Sequence of chain 1.D:
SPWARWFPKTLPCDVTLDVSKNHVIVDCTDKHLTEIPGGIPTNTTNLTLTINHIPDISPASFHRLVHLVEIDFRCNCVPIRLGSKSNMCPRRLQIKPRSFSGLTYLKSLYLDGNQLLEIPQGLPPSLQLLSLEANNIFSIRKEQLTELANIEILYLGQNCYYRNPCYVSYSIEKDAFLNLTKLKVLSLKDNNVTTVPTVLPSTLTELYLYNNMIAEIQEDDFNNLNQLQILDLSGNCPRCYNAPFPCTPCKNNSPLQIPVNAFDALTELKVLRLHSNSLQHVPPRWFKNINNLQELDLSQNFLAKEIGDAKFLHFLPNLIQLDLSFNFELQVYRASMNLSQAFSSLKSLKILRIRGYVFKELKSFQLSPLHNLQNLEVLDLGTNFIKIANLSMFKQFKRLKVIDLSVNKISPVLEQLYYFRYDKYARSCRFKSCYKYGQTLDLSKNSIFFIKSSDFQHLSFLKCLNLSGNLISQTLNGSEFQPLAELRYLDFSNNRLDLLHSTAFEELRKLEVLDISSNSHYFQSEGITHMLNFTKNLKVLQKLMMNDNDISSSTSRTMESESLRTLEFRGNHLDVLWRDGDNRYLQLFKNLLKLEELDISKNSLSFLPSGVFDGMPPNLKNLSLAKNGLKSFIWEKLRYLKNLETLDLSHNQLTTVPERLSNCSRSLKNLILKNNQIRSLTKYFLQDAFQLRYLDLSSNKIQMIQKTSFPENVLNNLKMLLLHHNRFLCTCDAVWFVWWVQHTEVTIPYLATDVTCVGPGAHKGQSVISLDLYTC

This small molecule binds to this protein.
Small molecule (SMILES): CC(=O)N[C@@H]1[C@@H](O)[C@H](O)[C@@H](CO)O[C@H]1O

Binding-site contacts:
Ligand atom N2 contacts residue ARG335 of chain 1.D at 4.3 Å.
Ligand atom N2 contacts residue ASN339 of chain 1.D at 3.0 Å (h-bond).
Ligand atom C8 contacts residue ARG335 of chain 1.D at 3.2 Å.
Ligand atom O7 contacts residue ARG335 of chain 1.D at 3.7 Å.
Ligand atom C7 contacts residue ASN339 of chain 1.D at 3.6 Å.
Ligand atom O7 contacts residue ASN339 of chain 1.D at 3.8 Å.
Ligand atom C5 contacts residue ASN339 of chain 1.D at 3.7 Å.
Ligand atom C4 contacts residue ASN339 of chain 1.D at 4.3 Å.
Ligand atom C7 contacts residue LYS306 of chain 1.D at 4.4 Å.
Ligand atom O5 contacts residue ASN339 of chain 1.D at 2.4 Å (h-bond).
Ligand atom C1 contacts residue ASN339 of chain 1.D at 1.4 Å.
Ligand atom C3 contacts residue ASN339 of chain 1.D at 3.9 Å.
Ligand atom O7 contacts residue LYS306 of chain 1.D at 3.4 Å.
Ligand atom C2 contacts residue ASN339 of chain 1.D at 2.5 Å.
Ligand atom C7 contacts residue ARG335 of chain 1.D at 3.5 Å.